Binding-site contacts:
Ligand atom OG1 contacts residue MET259 of chain 58.A at 2.8 Å (h-bond).
Ligand atom CB contacts residue MET259 of chain 58.A at 3.8 Å (hydrophobic).
Ligand atom CA contacts residue ASP258 of chain 58.A at 3.7 Å.
Ligand atom CD2 contacts residue ASP258 of chain 58.A at 3.5 Å.
Ligand atom CD contacts residue LEU52 of chain 58.A at 3.5 Å (hydrophobic).
Ligand atom N contacts residue ASP258 of chain 58.A at 2.9 Å (salt-bridge).
Ligand atom O contacts residue ARG49 of chain 58.A at 3.1 Å (salt-bridge).
Ligand atom NH1 contacts residue THR246 of chain 58.A at 3.0 Å (h-bond).
Ligand atom CB contacts residue ASP258 of chain 58.A at 3.5 Å.
Ligand atom O contacts residue ARG43 of chain 58.A at 3.1 Å (salt-bridge).
Ligand atom CB contacts residue ARG50 of chain 58.A at 3.7 Å.
Ligand atom N contacts residue ARG49 of chain 58.A at 3.0 Å (salt-bridge).
Ligand atom CA contacts residue ARG49 of chain 58.A at 3.5 Å.
Ligand atom OG1 contacts residue ASP258 of chain 58.A at 3.3 Å.
Ligand atom N contacts residue ARG49 of chain 58.A at 3.6 Å.
Ligand atom C contacts residue ASP258 of chain 58.A at 3.7 Å.
Ligand atom C contacts residue ILE39 of chain 58.A at 3.6 Å (hydrophobic).
Ligand atom NH2 contacts residue ARG50 of chain 58.A at 3.3 Å (salt-bridge).
Ligand atom O contacts residue ARG43 of chain 58.A at 3.0 Å (salt-bridge).
Ligand atom C contacts residue ASP258 of chain 58.A at 3.6 Å.
Ligand atom OG1 contacts residue ILE39 of chain 58.A at 3.5 Å.
Ligand atom CD contacts residue ARG50 of chain 58.A at 3.6 Å.
Ligand atom N contacts residue ILE39 of chain 58.A at 3.7 Å.
Ligand atom CG2 contacts residue MET259 of chain 58.A at 3.7 Å (hydrophobic).
Ligand atom NE contacts residue ASP53 of chain 58.A at 3.7 Å.
Ligand atom N contacts residue ASP258 of chain 58.A at 2.8 Å (salt-bridge).
Ligand atom O contacts residue ILE39 of chain 58.A at 3.6 Å.
Ligand atom C contacts residue ARG49 of chain 58.A at 3.4 Å.
Ligand atom N contacts residue ASP258 of chain 58.A at 3.0 Å (salt-bridge).
Ligand atom CA contacts residue ARG50 of chain 58.A at 3.5 Å.
Ligand atom CG2 contacts residue ALA42 of chain 58.A at 3.7 Å (hydrophobic).
Ligand atom O contacts residue ARG50 of chain 58.A at 3.6 Å.
Ligand atom CD2 contacts residue ARG43 of chain 58.A at 3.7 Å.
Ligand atom N contacts residue ARG49 of chain 58.A at 3.6 Å.
Ligand atom NH1 contacts residue ASP228 of chain 58.A at 2.8 Å (salt-bridge).
Ligand atom CA contacts residue ASP258 of chain 58.A at 3.7 Å.
Ligand atom CB contacts residue ASP258 of chain 58.A at 3.7 Å.
Ligand atom CB contacts residue ILE39 of chain 58.A at 3.6 Å (hydrophobic).
Ligand atom CB contacts residue ARG49 of chain 58.A at 3.5 Å.
Ligand atom CA contacts residue ASP258 of chain 58.A at 3.5 Å.

This protein binds this small molecule.
Small molecule (SMILES): CC(C)C[C@H](NC(=O)CN)C(=O)N[C@H](C(=O)N[C@H](C(=O)NCC(=O)N[C@@H](CO)C(=O)N[C@@H](CC(C)C)C(=O)N[C@@H](CCCN=C(N)N)C(=O)NCC=O)C(C)C)[C@@H](C)O

Sequence of chain 58.A:
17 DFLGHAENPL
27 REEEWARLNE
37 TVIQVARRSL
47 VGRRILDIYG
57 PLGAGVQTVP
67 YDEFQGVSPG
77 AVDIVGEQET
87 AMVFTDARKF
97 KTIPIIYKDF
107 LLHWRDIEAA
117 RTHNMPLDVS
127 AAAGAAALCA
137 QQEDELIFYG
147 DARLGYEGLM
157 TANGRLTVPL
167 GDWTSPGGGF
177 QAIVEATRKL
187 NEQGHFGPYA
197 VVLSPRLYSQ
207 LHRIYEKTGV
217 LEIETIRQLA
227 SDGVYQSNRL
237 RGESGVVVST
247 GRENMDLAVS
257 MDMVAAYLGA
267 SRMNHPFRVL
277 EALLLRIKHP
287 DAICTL